Sequence of chain 1.A:
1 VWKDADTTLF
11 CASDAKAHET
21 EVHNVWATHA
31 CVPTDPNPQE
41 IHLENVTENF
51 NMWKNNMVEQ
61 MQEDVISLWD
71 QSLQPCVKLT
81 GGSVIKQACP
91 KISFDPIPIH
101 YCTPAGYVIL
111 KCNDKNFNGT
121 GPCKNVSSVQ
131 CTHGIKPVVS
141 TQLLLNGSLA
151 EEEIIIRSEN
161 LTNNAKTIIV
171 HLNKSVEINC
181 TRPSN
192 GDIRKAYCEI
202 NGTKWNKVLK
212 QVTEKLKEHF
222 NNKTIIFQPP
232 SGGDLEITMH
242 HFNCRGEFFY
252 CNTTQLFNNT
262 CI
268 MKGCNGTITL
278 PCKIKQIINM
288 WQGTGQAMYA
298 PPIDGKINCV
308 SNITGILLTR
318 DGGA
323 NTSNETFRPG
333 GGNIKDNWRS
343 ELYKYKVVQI

This small molecule binds to this protein.
Small molecule (SMILES): CC(=O)N[C@@H]1[C@@H](O)[C@H](O)[C@@H](CO)O[C@H]1O

Binding-site contacts:
Ligand atom C7 contacts residue ASN125 of chain 1.A at 4.2 Å.
Ligand atom C2 contacts residue ASN125 of chain 1.A at 2.5 Å.
Ligand atom C1 contacts residue ASN113 of chain 1.A at 3.5 Å.
Ligand atom O6 contacts residue GLU151 of chain 1.A at 3.9 Å.
Ligand atom N2 contacts residue ASN125 of chain 1.A at 2.9 Å (h-bond).
Ligand atom C1 contacts residue ASN125 of chain 1.A at 1.4 Å.
Ligand atom O5 contacts residue ASN125 of chain 1.A at 2.4 Å (h-bond).
Ligand atom C8 contacts residue HIS42 of chain 1.A at 3.5 Å.
Ligand atom O5 contacts residue LYS115 of chain 1.A at 3.5 Å.
Ligand atom C5 contacts residue LYS115 of chain 1.A at 4.3 Å.
Ligand atom C6 contacts residue ASN113 of chain 1.A at 4.2 Å.
Ligand atom O6 contacts residue LYS115 of chain 1.A at 3.8 Å.
Ligand atom C6 contacts residue LYS115 of chain 1.A at 4.1 Å.
Ligand atom C5 contacts residue ASN113 of chain 1.A at 3.9 Å.
Ligand atom C4 contacts residue ASN125 of chain 1.A at 4.3 Å.
Ligand atom C3 contacts residue ASN125 of chain 1.A at 3.8 Å.
Ligand atom C5 contacts residue ASN125 of chain 1.A at 3.6 Å.
Ligand atom N2 contacts residue HIS42 of chain 1.A at 3.8 Å.
Ligand atom C1 contacts residue LYS115 of chain 1.A at 4.4 Å.
Ligand atom C7 contacts residue HIS42 of chain 1.A at 4.2 Å.
Ligand atom O5 contacts residue ASN113 of chain 1.A at 3.2 Å.
Ligand atom O6 contacts residue ASN113 of chain 1.A at 3.2 Å (h-bond).